Binding-site contacts:
Ligand atom C34 contacts residue ILE64 of chain 1.O at 4.3 Å (hydrophobic).
Ligand atom C25 contacts residue TRP65 of chain 1.O at 3.8 Å (hydrophobic).
Ligand atom C34 contacts residue TRP65 of chain 1.O at 3.8 Å (hydrophobic).
Ligand atom C40 contacts residue LEU68 of chain 1.O at 4.3 Å (hydrophobic).
Ligand atom C28 contacts residue TRP65 of chain 1.O at 3.7 Å (hydrophobic).
Ligand atom C40 contacts residue PRO69 of chain 1.O at 4.3 Å (hydrophobic).
Ligand atom C22 contacts residue TRP65 of chain 1.O at 3.9 Å (hydrophobic).
Ligand atom C43 contacts residue PHE321 of chain 1.N at 4.4 Å (hydrophobic).
Ligand atom C19 contacts residue ILE21 of chain 1.V at 4.3 Å (hydrophobic).
Ligand atom C34 contacts residue PHE321 of chain 1.N at 4.1 Å (hydrophobic).
Ligand atom C18 contacts residue ILE64 of chain 1.O at 4.5 Å (hydrophobic).
Ligand atom C43 contacts residue LEU68 of chain 1.O at 4.1 Å (hydrophobic).
Ligand atom O16 contacts residue LEU17 of chain 1.V at 3.7 Å.
Ligand atom C43 contacts residue PRO69 of chain 1.O at 4.3 Å (hydrophobic).
Ligand atom C40 contacts residue PHE321 of chain 1.N at 3.7 Å (hydrophobic).
Ligand atom C37 contacts residue LEU37 of chain 1.O at 3.9 Å (hydrophobic).
Ligand atom C28 contacts residue ILE64 of chain 1.O at 4.0 Å (hydrophobic).
Ligand atom C31 contacts residue TRP65 of chain 1.O at 4.2 Å (hydrophobic).
Ligand atom C18 contacts residue VAL61 of chain 1.O at 4.2 Å (hydrophobic).
Ligand atom C25 contacts residue ILE21 of chain 1.V at 4.5 Å (hydrophobic).
Ligand atom C37 contacts residue PHE321 of chain 1.N at 3.6 Å (hydrophobic).
Ligand atom C43 contacts residue ILE72 of chain 1.O at 4.2 Å (hydrophobic).

Sequence of chain 1.O:
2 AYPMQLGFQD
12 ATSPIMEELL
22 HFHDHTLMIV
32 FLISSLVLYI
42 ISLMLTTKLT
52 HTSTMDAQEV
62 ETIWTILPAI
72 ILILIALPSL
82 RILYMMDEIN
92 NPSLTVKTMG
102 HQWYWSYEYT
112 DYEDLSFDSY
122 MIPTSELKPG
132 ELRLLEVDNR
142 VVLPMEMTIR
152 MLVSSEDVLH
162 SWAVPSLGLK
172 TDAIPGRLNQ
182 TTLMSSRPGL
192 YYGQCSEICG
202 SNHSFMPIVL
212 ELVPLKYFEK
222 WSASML

The small molecule below binds the protein below.
Small molecule (SMILES): CCCCCCCCCCO[C@@H]1O[C@H](CO)[C@@H](O[C@H]2O[C@H](CO)[C@@H](O)[C@H](O)[C@H]2O)[C@H](O)[C@H]1O

Sequence of chain 1.N:
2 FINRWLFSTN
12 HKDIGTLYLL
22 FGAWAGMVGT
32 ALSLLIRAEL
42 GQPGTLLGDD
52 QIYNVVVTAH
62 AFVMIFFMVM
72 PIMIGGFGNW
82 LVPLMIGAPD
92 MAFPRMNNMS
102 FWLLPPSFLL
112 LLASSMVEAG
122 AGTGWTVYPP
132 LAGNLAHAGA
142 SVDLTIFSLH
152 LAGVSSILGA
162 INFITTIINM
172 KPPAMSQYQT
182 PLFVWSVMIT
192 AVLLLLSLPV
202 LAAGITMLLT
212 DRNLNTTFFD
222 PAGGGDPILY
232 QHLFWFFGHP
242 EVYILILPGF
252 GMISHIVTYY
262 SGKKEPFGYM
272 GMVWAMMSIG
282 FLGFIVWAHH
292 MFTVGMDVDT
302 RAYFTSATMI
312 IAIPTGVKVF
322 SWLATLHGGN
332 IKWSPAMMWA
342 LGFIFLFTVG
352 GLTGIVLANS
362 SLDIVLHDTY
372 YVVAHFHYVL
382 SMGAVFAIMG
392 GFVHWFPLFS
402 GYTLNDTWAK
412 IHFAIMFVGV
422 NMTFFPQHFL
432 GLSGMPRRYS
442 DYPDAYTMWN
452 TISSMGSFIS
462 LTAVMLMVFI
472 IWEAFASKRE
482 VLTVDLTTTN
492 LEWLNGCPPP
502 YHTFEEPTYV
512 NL

Sequence of chain 1.V:
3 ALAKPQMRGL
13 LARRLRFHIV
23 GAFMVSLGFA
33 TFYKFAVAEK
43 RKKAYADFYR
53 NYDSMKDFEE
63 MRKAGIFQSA